Binding-site contacts:
Ligand atom C6 contacts residue U3 of chain 6.C at 3.3 Å.
Ligand atom N1 contacts residue U2 of chain 6.C at 3.5 Å (h-bond).
Ligand atom N1 contacts residue U3 of chain 6.C at 2.7 Å (h-bond).
Ligand atom C2 contacts residue U1 of chain 6.C at 3.5 Å.
Ligand atom N3 contacts residue U3 of chain 6.C at 4.2 Å.
Ligand atom N1 contacts residue U1 of chain 6.C at 2.8 Å (h-bond).
Ligand atom N6 contacts residue U3 of chain 6.C at 3.0 Å (h-bond).
Ligand atom C6 contacts residue U1 of chain 6.C at 3.6 Å.
Ligand atom N3 contacts residue U2 of chain 6.C at 3.7 Å.
Ligand atom N6 contacts residue U1 of chain 6.C at 2.8 Å (h-bond).
Ligand atom N6 contacts residue U2 of chain 6.C at 4.2 Å.
Ligand atom C2 contacts residue U2 of chain 6.C at 3.2 Å.
Ligand atom C2 contacts residue U3 of chain 6.C at 3.0 Å.
Ligand atom C6 contacts residue U2 of chain 6.C at 4.1 Å.
Ligand atom C4 contacts residue U2 of chain 6.C at 4.3 Å.

This small molecule binds to this protein.
Small molecule (SMILES): Nc1ncnc2c1ncn2[C@@H]1O[C@H](CO[P](=O)(O)O[C@H]2[C@@H](O)[C@H](n3cnc4c(N)ncnc43)O[C@@H]2CO[P](=O)(O)O[C@H]2[C@@H](O)[C@H](n3cnc4c(N)ncnc43)O[C@@H]2COP(=O)(O)O)[C@@H](O)[C@H]1O